Sequence of chain 1.B:
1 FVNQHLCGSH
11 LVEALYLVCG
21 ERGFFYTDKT

Binding-site contacts:
Ligand atom O1 contacts residue ILE10 of chain 3.A at 3.4 Å.
Ligand atom C4 contacts residue LEU11 of chain 3.B at 3.9 Å (hydrophobic).
Ligand atom C2 contacts residue HIS5 of chain 1.B at 3.7 Å.
Ligand atom C2 contacts residue LEU16 of chain 3.A at 4.4 Å (hydrophobic).
Ligand atom C1 contacts residue HIS5 of chain 1.B at 4.1 Å.
Ligand atom C5 contacts residue CYS6 of chain 3.A at 4.4 Å (hydrophobic).
Ligand atom O1 contacts residue CYS11 of chain 3.A at 2.8 Å (h-bond).
Ligand atom C3 contacts residue LEU16 of chain 3.A at 4.4 Å (hydrophobic).
Ligand atom O1 contacts residue LEU11 of chain 3.B at 4.4 Å.
Ligand atom C3 contacts residue CYS11 of chain 3.A at 4.3 Å (hydrophobic).
Ligand atom C1 contacts residue CYS11 of chain 3.A at 3.8 Å (hydrophobic).
Ligand atom C4 contacts residue HIS10 of chain 3.B at 3.8 Å.
Ligand atom C6 contacts residue CYS7 of chain 3.B at 3.8 Å (hydrophobic).
Ligand atom C6 contacts residue LEU11 of chain 3.B at 3.5 Å (hydrophobic).
Ligand atom C2 contacts residue CYS11 of chain 3.A at 3.3 Å (hydrophobic).
Ligand atom C3 contacts residue LEU11 of chain 3.B at 4.1 Å (hydrophobic).
Ligand atom C5 contacts residue CYS7 of chain 3.B at 3.9 Å (hydrophobic).
Ligand atom C7 contacts residue LEU17 of chain 1.D at 3.6 Å (hydrophobic).
Ligand atom C1 contacts residue CYS6 of chain 3.A at 3.3 Å (hydrophobic).
Ligand atom C2 contacts residue LEU11 of chain 3.B at 4.1 Å (hydrophobic).
Ligand atom O1 contacts residue CYS6 of chain 3.A at 2.5 Å (h-bond).
Ligand atom C1 contacts residue LEU11 of chain 3.B at 3.8 Å (hydrophobic).
Ligand atom C6 contacts residue CYS6 of chain 3.A at 3.1 Å (hydrophobic).
Ligand atom C4 contacts residue HIS5 of chain 1.B at 4.2 Å.
Ligand atom C7 contacts residue CYS11 of chain 3.A at 4.3 Å (hydrophobic).
Ligand atom C7 contacts residue HIS5 of chain 1.B at 3.7 Å.
Ligand atom C3 contacts residue HIS5 of chain 1.B at 3.8 Å.
Ligand atom C6 contacts residue VAL2 of chain 1.B at 4.4 Å (hydrophobic).
Ligand atom C7 contacts residue ALA14 of chain 3.B at 3.6 Å (hydrophobic).
Ligand atom O1 contacts residue SER9 of chain 3.A at 3.5 Å (h-bond).
Ligand atom C5 contacts residue HIS10 of chain 3.B at 4.1 Å.
Ligand atom C5 contacts residue LEU6 of chain 1.B at 4.3 Å (hydrophobic).
Ligand atom C5 contacts residue LEU11 of chain 3.B at 3.6 Å (hydrophobic).
Ligand atom C7 contacts residue LEU16 of chain 3.A at 4.0 Å (hydrophobic).

Sequence of chain 1.D:
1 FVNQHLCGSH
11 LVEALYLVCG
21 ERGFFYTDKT

Sequence of chain 3.A:
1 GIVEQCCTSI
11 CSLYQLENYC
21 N

A small-molecule ligand and the protein it binds are described below.
Small molecule (SMILES): Cc1cccc(O)c1

Sequence of chain 3.B:
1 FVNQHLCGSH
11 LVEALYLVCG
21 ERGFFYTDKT